Binding-site contacts:
Ligand atom C1' contacts residue GLY437 of chain 11.A at 3.3 Å.
Ligand atom C3' contacts residue GLU215 of chain 11.A at 3.3 Å.
Ligand atom N9 contacts residue PRO429 of chain 11.A at 4.3 Å.
Ligand atom N6 contacts residue SER430 of chain 11.A at 3.7 Å.
Ligand atom C8 contacts residue PRO218 of chain 11.A at 4.2 Å (hydrophobic).
Ligand atom N7 contacts residue PRO429 of chain 11.A at 4.3 Å.
Ligand atom P contacts residue LYS439 of chain 11.A at 3.3 Å.
Ligand atom N3 contacts residue PRO429 of chain 11.A at 4.4 Å.
Ligand atom C8 contacts residue GLY437 of chain 11.A at 2.8 Å.
Ligand atom P contacts residue HIS426 of chain 11.A at 3.9 Å.
Ligand atom N9 contacts residue VAL217 of chain 11.A at 4.4 Å.
Ligand atom N1 contacts residue HIS428 of chain 11.A at 3.3 Å.
Ligand atom C6 contacts residue SER430 of chain 11.A at 4.2 Å.
Ligand atom N7 contacts residue PRO218 of chain 11.A at 4.0 Å.
Ligand atom O2P contacts residue HIS426 of chain 11.A at 3.6 Å.
Ligand atom C3' contacts residue GLY437 of chain 11.A at 3.9 Å.
Ligand atom C2 contacts residue HIS428 of chain 11.A at 3.8 Å.
Ligand atom O3' contacts residue LYS439 of chain 11.A at 3.5 Å.
Ligand atom C6 contacts residue HIS428 of chain 11.A at 4.2 Å.
Ligand atom O5' contacts residue LYS439 of chain 11.A at 3.8 Å.
Ligand atom C8 contacts residue PRO429 of chain 11.A at 4.3 Å (hydrophobic).
Ligand atom C2' contacts residue GLY437 of chain 11.A at 2.8 Å.
Ligand atom C8 contacts residue VAL217 of chain 11.A at 3.5 Å (hydrophobic).
Ligand atom O1P contacts residue LYS439 of chain 11.A at 2.6 Å.
Ligand atom O3' contacts residue GLY437 of chain 11.A at 3.9 Å.
Ligand atom N7 contacts residue GLY437 of chain 11.A at 3.5 Å (h-bond).
Ligand atom C6 contacts residue PRO218 of chain 11.A at 4.2 Å (hydrophobic).
Ligand atom N6 contacts residue ASP407 of chain 11.A at 3.6 Å (salt-bridge).
Ligand atom N7 contacts residue VAL217 of chain 11.A at 3.7 Å.
Ligand atom N9 contacts residue PRO218 of chain 11.A at 4.2 Å.
Ligand atom O3P contacts residue LYS439 of chain 11.A at 2.9 Å.
Ligand atom O3' contacts residue ILE420 of chain 11.A at 4.2 Å.
Ligand atom O3' contacts residue GLU215 of chain 11.A at 3.5 Å (salt-bridge).
Ligand atom O1P contacts residue HIS426 of chain 11.A at 2.7 Å (h-bond).
Ligand atom C4 contacts residue PRO218 of chain 11.A at 4.1 Å (hydrophobic).
Ligand atom N9 contacts residue GLY437 of chain 11.A at 3.3 Å (h-bond).
Ligand atom N6 contacts residue HIS428 of chain 11.A at 4.0 Å.
Ligand atom C2' contacts residue ASP216 of chain 11.A at 4.3 Å.
Ligand atom C5 contacts residue PRO218 of chain 11.A at 4.0 Å (hydrophobic).
Ligand atom C2' contacts residue GLU215 of chain 11.A at 3.6 Å.

A protein and the small-molecule ligand that binds it are described below.
Small molecule (SMILES): Nc1ncnc2c1ncn2[C@@H]1C[C@@H](O)[C@@H](COP(=O)(O)O)O1

Sequence of chain 11.A:
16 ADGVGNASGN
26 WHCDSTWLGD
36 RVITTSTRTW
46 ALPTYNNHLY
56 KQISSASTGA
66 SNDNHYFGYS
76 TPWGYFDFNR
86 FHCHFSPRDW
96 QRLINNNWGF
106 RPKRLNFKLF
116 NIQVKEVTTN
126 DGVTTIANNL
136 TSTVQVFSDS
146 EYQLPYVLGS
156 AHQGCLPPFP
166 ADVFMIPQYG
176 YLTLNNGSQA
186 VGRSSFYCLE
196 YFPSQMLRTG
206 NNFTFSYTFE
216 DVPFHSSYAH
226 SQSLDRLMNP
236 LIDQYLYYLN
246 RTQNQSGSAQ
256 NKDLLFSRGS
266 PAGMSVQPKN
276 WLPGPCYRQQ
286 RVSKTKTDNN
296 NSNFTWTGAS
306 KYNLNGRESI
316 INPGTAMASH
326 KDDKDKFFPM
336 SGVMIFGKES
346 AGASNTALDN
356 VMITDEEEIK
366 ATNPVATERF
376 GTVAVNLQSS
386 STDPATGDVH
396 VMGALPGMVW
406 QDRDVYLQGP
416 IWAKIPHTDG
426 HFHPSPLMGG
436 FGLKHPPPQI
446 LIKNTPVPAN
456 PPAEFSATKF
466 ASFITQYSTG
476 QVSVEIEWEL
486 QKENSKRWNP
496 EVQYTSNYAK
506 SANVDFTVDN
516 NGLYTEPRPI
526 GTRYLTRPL